This small molecule binds to this protein.
Small molecule (SMILES): CNc1nc2c(CCNCc3ccccc3)c3nc(N)[nH]c(=O)c3cc2[nH]1

Sequence of chain 1.A:
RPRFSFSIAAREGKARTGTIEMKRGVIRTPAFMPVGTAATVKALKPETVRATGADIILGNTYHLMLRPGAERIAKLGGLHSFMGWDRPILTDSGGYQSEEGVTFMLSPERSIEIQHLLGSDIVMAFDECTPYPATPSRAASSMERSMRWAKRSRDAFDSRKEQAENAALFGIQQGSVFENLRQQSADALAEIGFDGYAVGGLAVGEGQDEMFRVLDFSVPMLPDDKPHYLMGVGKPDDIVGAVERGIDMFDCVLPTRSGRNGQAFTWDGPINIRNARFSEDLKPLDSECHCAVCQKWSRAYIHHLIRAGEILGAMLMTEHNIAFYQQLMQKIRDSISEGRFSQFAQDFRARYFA

Binding-site contacts:
Ligand atom C5 contacts residue TYR106 of chain 1.A at 3.4 Å (hydrophobic).
Ligand atom N3 contacts residue TYR106 of chain 1.A at 3.5 Å.
Ligand atom C2 contacts residue TYR106 of chain 1.A at 3.7 Å (hydrophobic).
Ligand atom C18 contacts residue ASP156 of chain 1.A at 3.6 Å.
Ligand atom N2 contacts residue ASP280 of chain 1.A at 2.6 Å (salt-bridge).
Ligand atom C19 contacts residue ASP156 of chain 1.A at 3.5 Å.
Ligand atom O1 contacts residue ASP156 of chain 1.A at 3.5 Å (salt-bridge).
Ligand atom C11 contacts residue ASN70 of chain 1.A at 3.4 Å.
Ligand atom N1 contacts residue MET260 of chain 1.A at 3.6 Å (h-bond).
Ligand atom C18 contacts residue TYR106 of chain 1.A at 3.6 Å (hydrophobic).
Ligand atom C17 contacts residue TYR106 of chain 1.A at 3.5 Å (hydrophobic).
Ligand atom C1 contacts residue GLY261 of chain 1.A at 3.3 Å.
Ligand atom C7 contacts residue ASP102 of chain 1.A at 3.2 Å.
Ligand atom O1 contacts residue GLY230 of chain 1.A at 2.8 Å (h-bond).
Ligand atom N7 contacts residue ASP156 of chain 1.A at 2.7 Å (salt-bridge).
Ligand atom N6 contacts residue ILE201 of chain 1.A at 3.6 Å.
Ligand atom C8 contacts residue ASP102 of chain 1.A at 3.6 Å.
Ligand atom C12 contacts residue ASN70 of chain 1.A at 3.4 Å.
Ligand atom N3 contacts residue GLY261 of chain 1.A at 3.4 Å.
Ligand atom C18 contacts residue MET260 of chain 1.A at 3.6 Å (hydrophobic).
Ligand atom N1 contacts residue TYR106 of chain 1.A at 3.6 Å.
Ligand atom N6 contacts residue ASP102 of chain 1.A at 2.6 Å (salt-bridge).
Ligand atom N5 contacts residue TYR106 of chain 1.A at 3.2 Å.
Ligand atom C13 contacts residue HIS73 of chain 1.A at 3.6 Å.
Ligand atom C7 contacts residue TYR106 of chain 1.A at 3.6 Å (hydrophobic).
Ligand atom C8 contacts residue ASP280 of chain 1.A at 3.6 Å.
Ligand atom C18 contacts residue ASP102 of chain 1.A at 3.5 Å.
Ligand atom N1 contacts residue LEU231 of chain 1.A at 2.8 Å (h-bond).
Ligand atom N6 contacts residue ASP156 of chain 1.A at 2.9 Å (salt-bridge).
Ligand atom C3 contacts residue TYR106 of chain 1.A at 3.4 Å (hydrophobic).
Ligand atom C16 contacts residue TYR106 of chain 1.A at 3.3 Å (hydrophobic).
Ligand atom N5 contacts residue ASP102 of chain 1.A at 2.8 Å (salt-bridge).
Ligand atom N5 contacts residue MET260 of chain 1.A at 3.3 Å.
Ligand atom N4 contacts residue ALA232 of chain 1.A at 2.9 Å (h-bond).
Ligand atom C6 contacts residue TYR106 of chain 1.A at 3.4 Å (hydrophobic).
Ligand atom C4 contacts residue TYR106 of chain 1.A at 3.6 Å (hydrophobic).
Ligand atom O1 contacts residue GLY229 of chain 1.A at 3.2 Å.
Ligand atom O1 contacts residue GLN203 of chain 1.A at 3.1 Å (h-bond).
Ligand atom O1 contacts residue CYS158 of chain 1.A at 3.4 Å (h-bond).
Ligand atom C9 contacts residue ASP280 of chain 1.A at 3.2 Å.